The protein below binds the small molecule below.
Small molecule (SMILES): CC(=O)N[C@@H]1[C@@H](O)[C@H](O)[C@@H](CO)O[C@H]1O

Binding-site contacts:
Ligand atom O6 contacts residue ASN126 of chain 1.B at 4.3 Å.
Ligand atom N2 contacts residue ASN126 of chain 1.B at 3.2 Å (h-bond).
Ligand atom O7 contacts residue TYR127 of chain 1.B at 3.7 Å.
Ligand atom C7 contacts residue ASN126 of chain 1.B at 4.0 Å.
Ligand atom C8 contacts residue ASN126 of chain 1.B at 4.3 Å.
Ligand atom O7 contacts residue ASN126 of chain 1.B at 4.5 Å.
Ligand atom C1 contacts residue ASN126 of chain 1.B at 1.4 Å.
Ligand atom O5 contacts residue ASN126 of chain 1.B at 2.2 Å (h-bond).
Ligand atom C8 contacts residue GLU123 of chain 1.B at 3.4 Å.
Ligand atom C4 contacts residue ASN126 of chain 1.B at 4.1 Å.
Ligand atom C5 contacts residue ASN126 of chain 1.B at 3.6 Å.
Ligand atom C3 contacts residue ASN126 of chain 1.B at 3.8 Å.
Ligand atom C2 contacts residue ASN126 of chain 1.B at 2.5 Å.
Ligand atom C8 contacts residue TYR127 of chain 1.B at 3.6 Å (hydrophobic).
Ligand atom C7 contacts residue TYR127 of chain 1.B at 4.0 Å (hydrophobic).

Sequence of chain 1.B:
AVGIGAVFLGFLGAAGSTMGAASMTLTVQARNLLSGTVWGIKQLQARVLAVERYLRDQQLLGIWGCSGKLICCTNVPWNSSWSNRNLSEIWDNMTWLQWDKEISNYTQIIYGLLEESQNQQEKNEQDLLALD